This protein binds this small molecule.
Small molecule (SMILES): CC(=O)N[C@@H]1[C@@H](O)[C@H](O)[C@@H](CO)O[C@H]1O

Sequence of chain 1.A:
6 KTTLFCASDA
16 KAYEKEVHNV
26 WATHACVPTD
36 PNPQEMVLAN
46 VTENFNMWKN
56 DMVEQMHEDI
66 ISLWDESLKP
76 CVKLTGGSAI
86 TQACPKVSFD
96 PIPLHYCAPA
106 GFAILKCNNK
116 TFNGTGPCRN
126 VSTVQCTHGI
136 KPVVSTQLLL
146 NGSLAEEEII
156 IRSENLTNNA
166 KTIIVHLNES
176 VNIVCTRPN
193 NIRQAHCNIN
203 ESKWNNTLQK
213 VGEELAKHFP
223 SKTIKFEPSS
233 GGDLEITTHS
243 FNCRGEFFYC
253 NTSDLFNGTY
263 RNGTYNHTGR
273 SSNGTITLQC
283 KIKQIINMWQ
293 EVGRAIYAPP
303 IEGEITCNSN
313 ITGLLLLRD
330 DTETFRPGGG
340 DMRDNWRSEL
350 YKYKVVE

Binding-site contacts:
Ligand atom O7 contacts residue LEU236 of chain 1.A at 4.5 Å.
Ligand atom C8 contacts residue LEU236 of chain 1.A at 3.9 Å (hydrophobic).
Ligand atom O5 contacts residue SER255 of chain 1.A at 3.8 Å.
Ligand atom C4 contacts residue ASN253 of chain 1.A at 4.2 Å.
Ligand atom C7 contacts residue THR240 of chain 1.A at 4.5 Å.
Ligand atom C6 contacts residue SER255 of chain 1.A at 4.4 Å.
Ligand atom C5 contacts residue ASN253 of chain 1.A at 3.6 Å.
Ligand atom C1 contacts residue SER255 of chain 1.A at 3.9 Å.
Ligand atom C8 contacts residue THR239 of chain 1.A at 3.5 Å.
Ligand atom N2 contacts residue ASN253 of chain 1.A at 3.0 Å (h-bond).
Ligand atom O7 contacts residue ASN253 of chain 1.A at 3.6 Å.
Ligand atom C2 contacts residue ASN253 of chain 1.A at 2.5 Å.
Ligand atom C3 contacts residue ASN253 of chain 1.A at 3.8 Å.
Ligand atom C5 contacts residue SER255 of chain 1.A at 3.9 Å.
Ligand atom C7 contacts residue ASN253 of chain 1.A at 3.5 Å.
Ligand atom C1 contacts residue ASN253 of chain 1.A at 1.4 Å.
Ligand atom C8 contacts residue THR240 of chain 1.A at 3.6 Å.
Ligand atom O5 contacts residue ASN253 of chain 1.A at 2.4 Å (h-bond).